Sequence of chain 29.C:
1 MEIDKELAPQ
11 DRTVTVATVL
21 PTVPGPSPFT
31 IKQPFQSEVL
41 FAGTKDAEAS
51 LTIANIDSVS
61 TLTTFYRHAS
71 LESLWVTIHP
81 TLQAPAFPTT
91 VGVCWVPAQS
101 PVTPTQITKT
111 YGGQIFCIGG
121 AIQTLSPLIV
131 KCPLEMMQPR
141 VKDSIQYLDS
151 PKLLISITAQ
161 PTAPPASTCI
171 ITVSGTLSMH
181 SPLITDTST

A small-molecule ligand and the protein it binds are described below.
Small molecule (SMILES): Nc1ccn([C@@H]2O[C@H](CO[P](=O)(O)O[C@H]3[C@@H](O)[C@H](n4ccc(N)nc4=O)O[C@@H]3CO[P](=O)(O)O[C@H]3[C@@H](O)[C@H](n4ccc(N)nc4=O)O[C@@H]3CO)[C@@H](O)[C@H]2O)c(=O)n1

Sequence of chain 30.D:
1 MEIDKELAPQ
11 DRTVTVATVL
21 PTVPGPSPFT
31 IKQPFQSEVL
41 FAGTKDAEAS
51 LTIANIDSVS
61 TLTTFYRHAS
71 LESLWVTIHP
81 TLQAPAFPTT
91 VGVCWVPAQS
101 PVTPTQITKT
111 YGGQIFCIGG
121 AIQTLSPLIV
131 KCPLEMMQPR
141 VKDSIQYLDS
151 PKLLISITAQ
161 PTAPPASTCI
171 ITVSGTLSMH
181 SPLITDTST

Binding-site contacts:
Ligand atom O2' contacts residue VAL14 of chain 30.D at 4.3 Å.
Ligand atom O2' contacts residue ARG12 of chain 30.D at 3.6 Å.
Ligand atom O3' contacts residue THR13 of chain 30.D at 4.4 Å.
Ligand atom OP1 contacts residue TRP75 of chain 29.C at 3.9 Å.
Ligand atom P contacts residue SER73 of chain 29.C at 4.1 Å.
Ligand atom OP1 contacts residue SER73 of chain 29.C at 3.2 Å (h-bond).
Ligand atom OP2 contacts residue SER73 of chain 29.C at 4.0 Å.
Ligand atom OP1 contacts residue THR176 of chain 29.C at 3.4 Å (h-bond).
Ligand atom C4' contacts residue TRP75 of chain 29.C at 4.5 Å (hydrophobic).
Ligand atom C5' contacts residue LYS131 of chain 29.C at 4.2 Å.
Ligand atom O2' contacts residue THR13 of chain 30.D at 3.8 Å.
Ligand atom O3' contacts residue TRP75 of chain 29.C at 3.6 Å.
Ligand atom O5' contacts residue ARG12 of chain 30.D at 4.1 Å.
Ligand atom C5' contacts residue ARG12 of chain 30.D at 4.3 Å.
Ligand atom C1' contacts residue ARG12 of chain 30.D at 3.9 Å.
Ligand atom OP1 contacts residue VAL14 of chain 30.D at 3.4 Å.
Ligand atom O2' contacts residue TYR111 of chain 30.D at 4.3 Å.
Ligand atom O5' contacts residue TYR111 of chain 30.D at 4.4 Å.
Ligand atom OP1 contacts residue TYR111 of chain 30.D at 3.6 Å (h-bond).
Ligand atom P contacts residue TRP75 of chain 29.C at 4.3 Å.
Ligand atom O5' contacts residue LYS131 of chain 29.C at 3.3 Å.
Ligand atom O4' contacts residue ARG12 of chain 30.D at 4.0 Å.
Ligand atom C4' contacts residue ARG12 of chain 30.D at 3.6 Å.
Ligand atom O2' contacts residue ASP11 of chain 30.D at 3.5 Å.
Ligand atom P contacts residue TYR111 of chain 30.D at 4.5 Å.
Ligand atom O2 contacts residue ARG12 of chain 30.D at 3.6 Å.
Ligand atom C2 contacts residue ARG12 of chain 30.D at 4.5 Å.